A protein and the small-molecule ligand that binds it are described below.
Small molecule (SMILES): CC(=O)N[C@H]1[C@H](O[C@H]2[C@H](O)[C@@H](NC(C)=O)CO[C@@H]2CO)O[C@H](CO)[C@@H](O[C@@H]2O[C@H](CO)[C@@H](O)[C@H](O[C@H]3O[C@H](CO)[C@@H](O)[C@H](O[C@H]4O[C@H](CO)[C@@H](O)[C@H](O)[C@@H]4O)[C@@H]3O)[C@@H]2O)[C@@H]1O

Sequence of chain 1.B:
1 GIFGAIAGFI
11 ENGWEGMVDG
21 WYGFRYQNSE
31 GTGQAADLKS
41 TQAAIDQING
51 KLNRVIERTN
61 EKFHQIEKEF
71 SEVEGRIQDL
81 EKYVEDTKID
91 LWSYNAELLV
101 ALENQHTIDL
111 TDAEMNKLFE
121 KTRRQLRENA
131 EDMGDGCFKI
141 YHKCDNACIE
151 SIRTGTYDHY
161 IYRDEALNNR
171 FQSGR

Binding-site contacts:
Ligand atom C6 contacts residue GLU69 of chain 1.B at 4.5 Å.
Ligand atom O7 contacts residue GLU69 of chain 1.B at 4.5 Å.
Ligand atom C8 contacts residue VAL296 of chain 1.A at 4.2 Å (hydrophobic).
Ligand atom C4 contacts residue ASN284 of chain 1.A at 4.2 Å.
Ligand atom C3 contacts residue ASN284 of chain 1.A at 3.8 Å.
Ligand atom O6 contacts residue GLU69 of chain 1.B at 3.4 Å (salt-bridge).
Ligand atom C1 contacts residue VAL296 of chain 1.A at 3.9 Å (hydrophobic).
Ligand atom C2 contacts residue ASN284 of chain 1.A at 2.4 Å.
Ligand atom C1 contacts residue ASN284 of chain 1.A at 1.4 Å.
Ligand atom O7 contacts residue ASN284 of chain 1.A at 3.4 Å (h-bond).
Ligand atom C8 contacts residue LYS298 of chain 1.A at 4.0 Å.
Ligand atom O5 contacts residue ASN297 of chain 1.A at 4.1 Å.
Ligand atom C7 contacts residue ASN284 of chain 1.A at 3.4 Å.
Ligand atom O6 contacts residue ASN297 of chain 1.A at 3.6 Å.
Ligand atom C1 contacts residue ASN297 of chain 1.A at 4.0 Å.
Ligand atom C5 contacts residue ASN297 of chain 1.A at 4.2 Å.
Ligand atom N2 contacts residue VAL296 of chain 1.A at 3.6 Å.
Ligand atom C5 contacts residue ASN284 of chain 1.A at 3.6 Å.
Ligand atom C2 contacts residue VAL296 of chain 1.A at 4.2 Å (hydrophobic).
Ligand atom N2 contacts residue ASN284 of chain 1.A at 3.0 Å (h-bond).
Ligand atom C7 contacts residue VAL296 of chain 1.A at 4.4 Å (hydrophobic).
Ligand atom O5 contacts residue ASN284 of chain 1.A at 2.3 Å (h-bond).
Ligand atom C8 contacts residue SER44 of chain 1.A at 3.8 Å.

Sequence of chain 1.A:
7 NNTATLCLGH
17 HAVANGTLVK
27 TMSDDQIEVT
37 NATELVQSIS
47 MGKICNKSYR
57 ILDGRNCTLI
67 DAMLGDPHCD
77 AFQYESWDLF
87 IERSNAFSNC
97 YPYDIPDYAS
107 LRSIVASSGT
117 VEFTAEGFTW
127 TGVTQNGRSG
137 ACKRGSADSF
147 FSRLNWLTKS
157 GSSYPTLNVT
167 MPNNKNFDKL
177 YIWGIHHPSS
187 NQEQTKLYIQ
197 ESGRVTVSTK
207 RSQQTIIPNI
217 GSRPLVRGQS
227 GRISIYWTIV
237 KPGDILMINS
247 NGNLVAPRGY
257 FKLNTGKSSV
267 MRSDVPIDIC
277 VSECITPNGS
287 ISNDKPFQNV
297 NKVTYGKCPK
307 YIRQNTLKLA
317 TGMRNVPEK